Binding-site contacts:
Ligand atom O1 contacts residue GLU54 of chain 1.F at 2.5 Å (salt-bridge).
Ligand atom C6 contacts residue PHE105 of chain 1.F at 3.9 Å (hydrophobic).
Ligand atom C14 contacts residue ILE125 of chain 1.F at 3.6 Å (hydrophobic).
Ligand atom C25 contacts residue THR48 of chain 1.F at 3.8 Å.
Ligand atom N2 contacts residue VAL234 of chain 1.F at 3.1 Å (h-bond).
Ligand atom N2 contacts residue ASP52 of chain 1.F at 2.6 Å (salt-bridge).
Ligand atom O2 contacts residue LEU47 of chain 1.F at 3.4 Å.
Ligand atom C23 contacts residue THR48 of chain 1.F at 3.7 Å.
Ligand atom C3 contacts residue GLU54 of chain 1.F at 3.2 Å.
Ligand atom C18 contacts residue MET89 of chain 1.F at 3.7 Å (hydrophobic).
Ligand atom C16 contacts residue MET122 of chain 1.F at 3.9 Å (hydrophobic).
Ligand atom C26 contacts residue ASP52 of chain 1.F at 3.7 Å.
Ligand atom C20 contacts residue ALA51 of chain 1.F at 3.7 Å (hydrophobic).
Ligand atom C14 contacts residue MET122 of chain 1.F at 3.2 Å (hydrophobic).
Ligand atom C27 contacts residue ASP52 of chain 1.F at 3.4 Å.
Ligand atom O3 contacts residue LEU226 of chain 1.F at 3.4 Å.
Ligand atom C13 contacts residue ILE125 of chain 1.F at 3.9 Å (hydrophobic).
Ligand atom C28 contacts residue TRP84 of chain 1.F at 3.7 Å (hydrophobic).
Ligand atom C5 contacts residue PHE105 of chain 1.F at 3.7 Å (hydrophobic).
Ligand atom C24 contacts residue MET44 of chain 1.F at 3.6 Å (hydrophobic).
Ligand atom C4 contacts residue LEU88 of chain 1.F at 3.9 Å (hydrophobic).
Ligand atom C14 contacts residue PHE126 of chain 1.F at 3.8 Å (hydrophobic).
Ligand atom C21 contacts residue TRP84 of chain 1.F at 3.9 Å (hydrophobic).
Ligand atom C24 contacts residue LEU47 of chain 1.F at 3.8 Å (hydrophobic).
Ligand atom C2 contacts residue ALA51 of chain 1.F at 3.9 Å (hydrophobic).
Ligand atom C1 contacts residue LEU47 of chain 1.F at 3.4 Å (hydrophobic).
Ligand atom C27 contacts residue TRP84 of chain 1.F at 3.5 Å (hydrophobic).
Ligand atom C23 contacts residue MET44 of chain 1.F at 3.6 Å (hydrophobic).
Ligand atom C13 contacts residue MET122 of chain 1.F at 3.6 Å (hydrophobic).
Ligand atom C1 contacts residue ALA51 of chain 1.F at 3.5 Å (hydrophobic).
Ligand atom C27 contacts residue VAL234 of chain 1.F at 3.2 Å (hydrophobic).
Ligand atom C2 contacts residue GLU54 of chain 1.F at 3.0 Å.
Ligand atom C26 contacts residue VAL234 of chain 1.F at 3.0 Å (hydrophobic).
Ligand atom O1 contacts residue ARG95 of chain 1.F at 3.0 Å (salt-bridge).
Ligand atom C16 contacts residue PHE105 of chain 1.F at 3.7 Å (hydrophobic).
Ligand atom C28 contacts residue ASP52 of chain 1.F at 3.2 Å.
Ligand atom C21 contacts residue ALA51 of chain 1.F at 3.7 Å (hydrophobic).
Ligand atom C17 contacts residue MET89 of chain 1.F at 3.5 Å (hydrophobic).
Ligand atom O1 contacts residue LEU88 of chain 1.F at 3.8 Å.
Ligand atom C15 contacts residue MET122 of chain 1.F at 3.9 Å (hydrophobic).

The small molecule below binds the protein below.
Small molecule (SMILES): CCNCCOc1ccc([C@@H]2c3ccc(O)cc3CC3(CC3)N2C(=O)c2ccccc2)cc1

Sequence of chain 1.F:
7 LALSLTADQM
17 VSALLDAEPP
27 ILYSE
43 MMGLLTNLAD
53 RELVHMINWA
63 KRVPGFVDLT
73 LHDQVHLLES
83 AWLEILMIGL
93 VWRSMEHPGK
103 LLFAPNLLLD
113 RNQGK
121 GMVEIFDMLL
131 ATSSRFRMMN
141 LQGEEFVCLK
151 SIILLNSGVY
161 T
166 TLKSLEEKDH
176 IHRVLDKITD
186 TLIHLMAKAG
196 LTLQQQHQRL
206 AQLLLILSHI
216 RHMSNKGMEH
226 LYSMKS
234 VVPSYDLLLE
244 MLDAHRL